Sequence of chain 1.D:
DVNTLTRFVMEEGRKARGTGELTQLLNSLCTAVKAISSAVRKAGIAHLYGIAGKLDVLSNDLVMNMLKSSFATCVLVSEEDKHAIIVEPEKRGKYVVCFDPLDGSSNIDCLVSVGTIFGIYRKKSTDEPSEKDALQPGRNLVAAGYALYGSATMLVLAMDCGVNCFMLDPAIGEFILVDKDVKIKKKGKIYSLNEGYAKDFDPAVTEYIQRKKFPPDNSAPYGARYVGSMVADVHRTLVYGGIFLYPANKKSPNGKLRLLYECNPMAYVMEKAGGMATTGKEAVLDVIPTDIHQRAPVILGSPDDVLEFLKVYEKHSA

Binding-site contacts:
Ligand atom BR6 contacts residue MET19 of chain 1.B at 3.6 Å.
Ligand atom O11 contacts residue GLY29 of chain 1.B at 3.5 Å.
Ligand atom O12 contacts residue LEU31 of chain 1.B at 2.8 Å (h-bond).
Ligand atom C10 contacts residue GLY27 of chain 1.B at 3.8 Å.
Ligand atom C10 contacts residue GLY22 of chain 1.B at 3.4 Å.
Ligand atom N9 contacts residue GLY27 of chain 1.B at 3.2 Å.
Ligand atom O13 contacts residue GLY29 of chain 1.B at 3.8 Å.
Ligand atom C5 contacts residue ARG23 of chain 1.B at 3.6 Å.
Ligand atom C10 contacts residue THR32 of chain 1.B at 3.8 Å.
Ligand atom O11 contacts residue THR32 of chain 1.B at 2.6 Å (h-bond).
Ligand atom S1 contacts residue RO81 of chain 1.L at 3.6 Å.
Ligand atom C14 contacts residue GLY22 of chain 1.B at 3.7 Å.
Ligand atom C2 contacts residue RO81 of chain 1.L at 3.7 Å.
Ligand atom N7 contacts residue GLY29 of chain 1.B at 3.3 Å (h-bond).
Ligand atom CL contacts residue VAL18 of chain 1.B at 3.4 Å.
Ligand atom O12 contacts residue THR32 of chain 1.B at 3.1 Å (h-bond).
Ligand atom C18 contacts residue ALA25 of chain 1.B at 3.7 Å (hydrophobic).
Ligand atom C15 contacts residue THR32 of chain 1.B at 3.7 Å.
Ligand atom O12 contacts residue GLY29 of chain 1.B at 3.3 Å.
Ligand atom C4 contacts residue THR28 of chain 1.D at 3.3 Å.
Ligand atom C2 contacts residue GLY22 of chain 1.B at 3.9 Å.
Ligand atom C5 contacts residue RO81 of chain 1.L at 3.6 Å.
Ligand atom N9 contacts residue THR28 of chain 1.B at 3.6 Å.
Ligand atom N7 contacts residue GLY22 of chain 1.B at 3.7 Å.
Ligand atom C4 contacts residue ARG23 of chain 1.B at 3.3 Å.
Ligand atom O13 contacts residue THR28 of chain 1.B at 3.7 Å.
Ligand atom C4 contacts residue RO81 of chain 1.L at 3.5 Å.
Ligand atom N7 contacts residue GLY27 of chain 1.B at 3.0 Å (h-bond).
Ligand atom N9 contacts residue GLY29 of chain 1.B at 3.0 Å (h-bond).
Ligand atom N3 contacts residue ARG23 of chain 1.B at 3.8 Å.
Ligand atom C15 contacts residue GLY22 of chain 1.B at 3.7 Å.
Ligand atom CL contacts residue MET178 of chain 1.B at 3.8 Å.
Ligand atom C10 contacts residue GLY29 of chain 1.B at 3.2 Å.
Ligand atom O11 contacts residue GLY22 of chain 1.B at 3.2 Å.
Ligand atom S8 contacts residue GLY29 of chain 1.B at 3.7 Å.
Ligand atom O13 contacts residue GLY27 of chain 1.B at 3.5 Å.
Ligand atom O12 contacts residue GLU30 of chain 1.B at 3.5 Å (salt-bridge).
Ligand atom N3 contacts residue RO81 of chain 1.L at 3.5 Å.
Ligand atom C15 contacts residue LEU31 of chain 1.B at 3.8 Å (hydrophobic).
Ligand atom BR6 contacts residue GLY29 of chain 1.D at 3.8 Å.

A protein and the small-molecule ligand that binds it are described below.
Small molecule (SMILES): O=C(/N=c1/[nH]cc(Br)s1)NS(=O)(=O)c1cccc(Cl)c1

Sequence of chain 1.B:
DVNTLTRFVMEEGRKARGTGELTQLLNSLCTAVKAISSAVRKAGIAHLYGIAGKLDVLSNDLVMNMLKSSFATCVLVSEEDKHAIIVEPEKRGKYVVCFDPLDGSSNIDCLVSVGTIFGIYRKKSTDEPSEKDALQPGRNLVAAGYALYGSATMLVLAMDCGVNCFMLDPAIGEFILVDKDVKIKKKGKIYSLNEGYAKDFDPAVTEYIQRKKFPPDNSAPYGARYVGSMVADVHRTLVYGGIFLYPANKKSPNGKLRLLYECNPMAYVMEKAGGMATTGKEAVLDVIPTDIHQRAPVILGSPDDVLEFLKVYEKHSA